Sequence of chain 1.G:
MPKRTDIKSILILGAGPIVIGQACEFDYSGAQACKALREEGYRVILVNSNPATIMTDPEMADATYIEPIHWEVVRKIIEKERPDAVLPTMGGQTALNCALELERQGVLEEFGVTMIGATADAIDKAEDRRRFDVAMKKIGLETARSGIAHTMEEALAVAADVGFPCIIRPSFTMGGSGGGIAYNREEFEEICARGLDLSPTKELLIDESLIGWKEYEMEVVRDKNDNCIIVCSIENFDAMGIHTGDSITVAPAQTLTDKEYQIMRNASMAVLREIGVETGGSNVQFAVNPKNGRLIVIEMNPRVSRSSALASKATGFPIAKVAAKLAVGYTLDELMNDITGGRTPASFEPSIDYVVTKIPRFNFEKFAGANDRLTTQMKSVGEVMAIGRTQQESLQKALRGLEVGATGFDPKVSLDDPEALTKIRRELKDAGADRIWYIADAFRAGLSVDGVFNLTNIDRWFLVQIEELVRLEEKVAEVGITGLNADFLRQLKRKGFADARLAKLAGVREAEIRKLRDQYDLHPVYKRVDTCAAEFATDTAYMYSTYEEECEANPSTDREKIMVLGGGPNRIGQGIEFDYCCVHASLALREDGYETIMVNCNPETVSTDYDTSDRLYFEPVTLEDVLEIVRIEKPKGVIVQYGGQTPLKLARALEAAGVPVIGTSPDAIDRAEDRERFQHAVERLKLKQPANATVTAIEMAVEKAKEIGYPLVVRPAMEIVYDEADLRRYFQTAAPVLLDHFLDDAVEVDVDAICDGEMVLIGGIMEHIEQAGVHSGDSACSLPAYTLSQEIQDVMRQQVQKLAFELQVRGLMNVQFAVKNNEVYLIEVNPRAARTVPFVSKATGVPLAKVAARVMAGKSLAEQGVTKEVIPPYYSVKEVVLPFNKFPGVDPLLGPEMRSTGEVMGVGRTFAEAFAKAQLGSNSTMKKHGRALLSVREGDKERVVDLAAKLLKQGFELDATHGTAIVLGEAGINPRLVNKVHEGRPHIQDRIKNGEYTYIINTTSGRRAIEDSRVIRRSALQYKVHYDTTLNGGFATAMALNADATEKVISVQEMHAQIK

A protein and the small-molecule ligand that binds it are described below.
Small molecule (SMILES): NCCC[C@H](N)C(=O)O

Binding-site contacts:
Ligand atom N contacts residue ASP1041 of chain 1.G at 3.6 Å (salt-bridge).
Ligand atom CD contacts residue LEU895 of chain 1.G at 4.3 Å (hydrophobic).
Ligand atom C contacts residue THR1042 of chain 1.G at 3.5 Å.
Ligand atom CG contacts residue LEU907 of chain 1.G at 4.1 Å (hydrophobic).
Ligand atom CG contacts residue GLU783 of chain 1.G at 4.2 Å.
Ligand atom CB contacts residue LEU907 of chain 1.G at 3.9 Å (hydrophobic).
Ligand atom CD contacts residue LEU907 of chain 1.G at 3.5 Å (hydrophobic).
Ligand atom NE contacts residue GLU783 of chain 1.G at 2.6 Å (salt-bridge).
Ligand atom CD contacts residue GLU892 of chain 1.G at 3.9 Å.
Ligand atom N contacts residue TYR1040 of chain 1.G at 2.6 Å (h-bond).
Ligand atom CG contacts residue GLU892 of chain 1.G at 4.3 Å.
Ligand atom C contacts residue TYR1040 of chain 1.G at 3.8 Å (hydrophobic).
Ligand atom N contacts residue HIS1039 of chain 1.G at 4.3 Å.
Ligand atom O contacts residue ASP1041 of chain 1.G at 3.3 Å.
Ligand atom NE contacts residue ALA793 of chain 1.G at 3.8 Å.
Ligand atom CA contacts residue TYR1040 of chain 1.G at 3.7 Å (hydrophobic).
Ligand atom CG contacts residue LEU895 of chain 1.G at 4.0 Å (hydrophobic).
Ligand atom CA contacts residue LEU907 of chain 1.G at 4.5 Å (hydrophobic).
Ligand atom NE contacts residue VAL893 of chain 1.G at 4.3 Å.
Ligand atom O contacts residue LEU907 of chain 1.G at 3.9 Å.
Ligand atom CD contacts residue GLU783 of chain 1.G at 3.3 Å.
Ligand atom NE contacts residue GLU892 of chain 1.G at 2.9 Å (salt-bridge).
Ligand atom OXT contacts residue LEU907 of chain 1.G at 3.7 Å.
Ligand atom CB contacts residue GLU783 of chain 1.G at 4.0 Å.
Ligand atom OXT contacts residue ASP1041 of chain 1.G at 4.4 Å.
Ligand atom OXT contacts residue TYR1040 of chain 1.G at 4.0 Å.
Ligand atom CD contacts residue VAL893 of chain 1.G at 4.1 Å (hydrophobic).
Ligand atom O contacts residue THR1042 of chain 1.G at 2.9 Å (h-bond).
Ligand atom C contacts residue LEU907 of chain 1.G at 3.8 Å (hydrophobic).
Ligand atom NE contacts residue ASP791 of chain 1.G at 3.1 Å (salt-bridge).
Ligand atom NE contacts residue SER792 of chain 1.G at 4.2 Å.
Ligand atom OXT contacts residue THR1042 of chain 1.G at 2.7 Å (h-bond).
Ligand atom CD contacts residue ASP791 of chain 1.G at 3.2 Å.
Ligand atom C contacts residue ASP1041 of chain 1.G at 4.0 Å.
Ligand atom O contacts residue THR1043 of chain 1.G at 4.3 Å.
Ligand atom NE contacts residue LEU907 of chain 1.G at 4.4 Å.
Ligand atom O contacts residue TYR1040 of chain 1.G at 3.9 Å.